Binding-site contacts:
Ligand atom O7 contacts residue NAG1 of chain 1.CA at 3.1 Å (h-bond).
Ligand atom N2 contacts residue ASN350 of chain 1.C at 2.6 Å (h-bond).
Ligand atom O5 contacts residue ASN350 of chain 1.C at 2.3 Å (h-bond).
Ligand atom O5 contacts residue THR335 of chain 1.C at 4.5 Å.
Ligand atom C1 contacts residue ASN350 of chain 1.C at 1.4 Å.
Ligand atom C8 contacts residue ASN350 of chain 1.C at 4.2 Å.
Ligand atom C7 contacts residue NAG1 of chain 1.CA at 4.0 Å.
Ligand atom C3 contacts residue ASN350 of chain 1.C at 3.9 Å.
Ligand atom C8 contacts residue NAG1 of chain 1.CA at 3.5 Å.
Ligand atom C5 contacts residue ASN350 of chain 1.C at 3.6 Å.
Ligand atom N2 contacts residue ASN368 of chain 1.C at 4.3 Å.
Ligand atom C2 contacts residue ASN350 of chain 1.C at 2.6 Å.
Ligand atom C7 contacts residue ASN368 of chain 1.C at 3.7 Å.
Ligand atom C7 contacts residue ASN350 of chain 1.C at 3.7 Å.
Ligand atom O7 contacts residue ASN350 of chain 1.C at 4.5 Å.
Ligand atom O7 contacts residue ASN368 of chain 1.C at 3.4 Å (h-bond).
Ligand atom C4 contacts residue ASN350 of chain 1.C at 4.2 Å.
Ligand atom C8 contacts residue ASN368 of chain 1.C at 4.2 Å.

This protein binds this small molecule.
Small molecule (SMILES): CC(=O)N[C@@H]1[C@@H](O)[C@H](O)[C@@H](CO)O[C@H]1O

Sequence of chain 1.C:
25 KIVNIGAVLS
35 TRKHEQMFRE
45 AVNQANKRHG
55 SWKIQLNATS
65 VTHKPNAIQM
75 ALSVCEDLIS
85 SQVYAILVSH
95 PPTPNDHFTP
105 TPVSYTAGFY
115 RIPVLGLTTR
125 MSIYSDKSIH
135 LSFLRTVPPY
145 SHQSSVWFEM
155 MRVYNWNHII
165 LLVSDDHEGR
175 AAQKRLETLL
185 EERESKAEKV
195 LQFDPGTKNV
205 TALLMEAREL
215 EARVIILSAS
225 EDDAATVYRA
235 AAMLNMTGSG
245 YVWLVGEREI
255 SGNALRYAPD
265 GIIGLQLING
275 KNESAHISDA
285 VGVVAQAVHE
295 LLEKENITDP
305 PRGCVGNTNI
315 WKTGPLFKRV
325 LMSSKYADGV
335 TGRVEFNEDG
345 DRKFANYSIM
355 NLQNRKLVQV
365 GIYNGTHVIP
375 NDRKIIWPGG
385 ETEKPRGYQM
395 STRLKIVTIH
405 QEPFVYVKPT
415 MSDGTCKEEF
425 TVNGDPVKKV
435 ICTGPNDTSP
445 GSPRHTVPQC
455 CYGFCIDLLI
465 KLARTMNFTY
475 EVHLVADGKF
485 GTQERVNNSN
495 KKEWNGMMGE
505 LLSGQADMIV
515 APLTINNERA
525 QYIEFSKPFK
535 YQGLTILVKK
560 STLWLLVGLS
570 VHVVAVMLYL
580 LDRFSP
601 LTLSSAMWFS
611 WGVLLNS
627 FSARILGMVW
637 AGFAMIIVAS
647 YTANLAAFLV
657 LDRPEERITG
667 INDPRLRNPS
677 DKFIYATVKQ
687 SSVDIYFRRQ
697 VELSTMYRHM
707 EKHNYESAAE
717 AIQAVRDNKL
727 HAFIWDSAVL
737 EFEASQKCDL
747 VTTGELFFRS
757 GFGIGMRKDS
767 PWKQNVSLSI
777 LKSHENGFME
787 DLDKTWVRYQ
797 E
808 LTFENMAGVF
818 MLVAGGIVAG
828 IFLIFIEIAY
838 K